The small molecule below binds the protein below.
Small molecule (SMILES): Nc1ccn([C@@H]2O[C@H](CO[P](=O)(O)O[C@H]3[C@@H](O)[C@H](n4ccc(N)nc4=O)O[C@@H]3CO[P](=O)(O)O[C@H]3[C@@H](O)[C@H](n4cnc5c(N)ncnc54)O[C@@H]3CO[P](=O)(O)O[C@H]3[C@@H](O)[C@H](n4ccc(N)nc4=O)O[C@@H]3CO[P](=O)(O)O[C@H]3[C@@H](O)[C@H](n4ccc(=O)[nH]c4=O)O[C@@H]3CO[P](=O)(O)O[C@H]3[C@@H](O)[C@H](n4cnc5c(N)ncnc54)O[C@@H]3CO[P](=O)(O)O[C@H]3[C@@H](O)[C@H](n4cnc5c(=O)nc(N)[nH]c54)O[C@@H]3CO[P](=O)(O)O[C@H]3[C@@H](O)[C@H](n4cnc5c(=O)nc(N)[nH]c54)O[C@@H]3CO)[C@@H](O)[C@H]2O)c(=O)n1

Sequence of chain 3.E:
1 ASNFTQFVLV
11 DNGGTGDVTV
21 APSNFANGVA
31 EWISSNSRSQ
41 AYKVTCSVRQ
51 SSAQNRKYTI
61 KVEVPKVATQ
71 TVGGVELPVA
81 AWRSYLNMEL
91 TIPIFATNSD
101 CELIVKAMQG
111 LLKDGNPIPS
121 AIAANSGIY

Binding-site contacts:
Ligand atom O4' contacts residue LYS61 of chain 3.E at 2.8 Å (salt-bridge).
Ligand atom N4 contacts residue TYR85 of chain 3.E at 3.8 Å.
Ligand atom N6 contacts residue THR45 of chain 3.E at 2.7 Å (h-bond).
Ligand atom C2' contacts residue TYR85 of chain 3.E at 3.4 Å (hydrophobic).
Ligand atom C3' contacts residue GLU63 of chain 3.E at 3.7 Å.
Ligand atom OP2 contacts residue TYR85 of chain 3.E at 2.7 Å (h-bond).
Ligand atom O2 contacts residue ASN87 of chain 3.E at 3.3 Å (h-bond).
Ligand atom N1 contacts residue SER47 of chain 3.E at 2.9 Å (h-bond).
Ligand atom C4 contacts residue LYS61 of chain 3.E at 3.7 Å.
Ligand atom C2' contacts residue GLU63 of chain 3.E at 3.5 Å.
Ligand atom C6 contacts residue THR45 of chain 3.E at 3.3 Å.
Ligand atom C4 contacts residue TYR85 of chain 3.E at 3.5 Å (hydrophobic).
Ligand atom N7 contacts residue THR45 of chain 3.E at 2.6 Å (h-bond).
Ligand atom C4' contacts residue TYR85 of chain 3.E at 3.2 Å (hydrophobic).
Ligand atom C6 contacts residue THR59 of chain 3.E at 3.6 Å.
Ligand atom N9 contacts residue LYS61 of chain 3.E at 3.3 Å (salt-bridge).
Ligand atom C6 contacts residue TYR85 of chain 3.E at 3.6 Å (hydrophobic).
Ligand atom C2 contacts residue SER47 of chain 3.E at 3.2 Å.
Ligand atom C5' contacts residue TYR85 of chain 3.E at 2.9 Å (hydrophobic).
Ligand atom P contacts residue TYR85 of chain 3.E at 3.6 Å.
Ligand atom C5 contacts residue THR45 of chain 3.E at 3.2 Å.
Ligand atom C2 contacts residue TYR85 of chain 3.E at 3.6 Å (hydrophobic).
Ligand atom C5 contacts residue TYR85 of chain 3.E at 3.7 Å (hydrophobic).
Ligand atom O3' contacts residue TYR85 of chain 3.E at 3.8 Å.
Ligand atom N7 contacts residue LYS61 of chain 3.E at 3.3 Å.
Ligand atom C1' contacts residue LYS61 of chain 3.E at 3.7 Å.
Ligand atom OP2 contacts residue LYS43 of chain 3.E at 2.7 Å (salt-bridge).
Ligand atom C8 contacts residue THR45 of chain 3.E at 3.8 Å.
Ligand atom C3' contacts residue TYR85 of chain 3.E at 3.4 Å (hydrophobic).
Ligand atom O2' contacts residue TYR85 of chain 3.E at 3.4 Å.
Ligand atom N1 contacts residue THR59 of chain 3.E at 3.6 Å.
Ligand atom O5' contacts residue TYR85 of chain 3.E at 3.8 Å.
Ligand atom C5 contacts residue LYS61 of chain 3.E at 3.8 Å.
Ligand atom O2' contacts residue GLU63 of chain 3.E at 3.2 Å (salt-bridge).
Ligand atom N6 contacts residue THR59 of chain 3.E at 2.8 Å (h-bond).
Ligand atom N3 contacts residue TYR85 of chain 3.E at 3.5 Å.
Ligand atom C5' contacts residue LYS61 of chain 3.E at 3.7 Å.
Ligand atom C8 contacts residue LYS61 of chain 3.E at 3.4 Å.
Ligand atom N6 contacts residue CYS46 of chain 3.E at 3.3 Å (h-bond).
Ligand atom N1 contacts residue TYR85 of chain 3.E at 3.5 Å.